Sequence of chain 1.A:
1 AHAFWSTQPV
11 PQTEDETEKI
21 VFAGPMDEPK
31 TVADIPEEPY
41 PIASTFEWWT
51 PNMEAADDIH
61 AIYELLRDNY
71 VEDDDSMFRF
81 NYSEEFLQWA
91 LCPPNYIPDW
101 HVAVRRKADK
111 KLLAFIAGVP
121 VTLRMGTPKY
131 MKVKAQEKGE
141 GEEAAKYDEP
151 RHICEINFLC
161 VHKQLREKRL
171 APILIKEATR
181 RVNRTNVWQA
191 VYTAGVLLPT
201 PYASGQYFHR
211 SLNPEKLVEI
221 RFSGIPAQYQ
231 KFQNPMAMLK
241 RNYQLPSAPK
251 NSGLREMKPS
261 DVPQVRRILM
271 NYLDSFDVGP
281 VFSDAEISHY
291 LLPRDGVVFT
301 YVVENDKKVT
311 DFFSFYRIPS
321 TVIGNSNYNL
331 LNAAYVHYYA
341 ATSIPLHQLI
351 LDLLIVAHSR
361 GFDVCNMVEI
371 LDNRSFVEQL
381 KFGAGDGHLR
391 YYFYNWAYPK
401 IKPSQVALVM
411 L

Binding-site contacts:
Ligand atom C12 contacts residue TYR207 of chain 1.A at 3.7 Å (hydrophobic).
Ligand atom C11 contacts residue TYR207 of chain 1.A at 3.5 Å (hydrophobic).
Ligand atom C9 contacts residue TYR335 of chain 1.A at 3.7 Å (hydrophobic).
Ligand atom F contacts residue GLU72 of chain 1.A at 3.6 Å.
Ligand atom CL contacts residue ASN366 of chain 1.A at 3.4 Å.
Ligand atom O1 contacts residue TYR316 of chain 1.A at 2.7 Å (h-bond).
Ligand atom C25 contacts residue VAL71 of chain 1.A at 3.7 Å (hydrophobic).
Ligand atom O1 contacts residue LEU411 of chain 1.A at 2.8 Å (h-bond).
Ligand atom F contacts residue ARG79 of chain 1.A at 3.5 Å.
Ligand atom O1 contacts residue ILE318 of chain 1.A at 3.4 Å.
Ligand atom C27 contacts residue TYR207 of chain 1.A at 3.5 Å (hydrophobic).
Ligand atom N contacts residue ASN157 of chain 1.A at 3.0 Å (h-bond).
Ligand atom C3 contacts residue LEU411 of chain 1.A at 3.6 Å (hydrophobic).
Ligand atom C2 contacts residue THR193 of chain 1.A at 3.5 Å.
Ligand atom C18 contacts residue PHE80 of chain 1.A at 3.4 Å (hydrophobic).
Ligand atom O contacts residue LEU389 of chain 1.A at 3.2 Å.
Ligand atom F contacts residue PHE80 of chain 1.A at 3.5 Å.
Ligand atom F contacts residue PHE78 of chain 1.A at 3.3 Å.
Ligand atom O2 contacts residue ASN366 of chain 1.A at 3.2 Å (h-bond).
Ligand atom C1 contacts residue THR193 of chain 1.A at 3.4 Å.
Ligand atom C10 contacts residue MET367 of chain 1.A at 3.6 Å (hydrophobic).
Ligand atom N contacts residue MYA1 of chain 1.D at 3.6 Å.
Ligand atom N contacts residue THR193 of chain 1.A at 2.9 Å (h-bond).
Ligand atom F contacts residue ASP73 of chain 1.A at 3.4 Å.
Ligand atom C19 contacts residue PHE80 of chain 1.A at 3.4 Å (hydrophobic).
Ligand atom CL contacts residue TYR207 of chain 1.A at 3.6 Å.
Ligand atom C5 contacts residue LEU411 of chain 1.A at 3.5 Å (hydrophobic).
Ligand atom O contacts residue THR193 of chain 1.A at 2.7 Å (h-bond).
Ligand atom C17 contacts residue SER320 of chain 1.A at 3.2 Å.
Ligand atom C19 contacts residue ASP73 of chain 1.A at 3.5 Å.
Ligand atom C contacts residue THR193 of chain 1.A at 3.1 Å.
Ligand atom C28 contacts residue LEU389 of chain 1.A at 3.6 Å (hydrophobic).
Ligand atom C25 contacts residue PHE80 of chain 1.A at 3.5 Å (hydrophobic).
Ligand atom CL contacts residue HIS209 of chain 1.A at 3.0 Å.
Ligand atom N1 contacts residue MET410 of chain 1.A at 3.7 Å.
Ligand atom O2 contacts residue TYR335 of chain 1.A at 2.8 Å (h-bond).
Ligand atom C1 contacts residue LEU411 of chain 1.A at 3.5 Å (hydrophobic).
Ligand atom F contacts residue VAL71 of chain 1.A at 3.4 Å.
Ligand atom C5 contacts residue ILE318 of chain 1.A at 3.4 Å (hydrophobic).
Ligand atom C5 contacts residue TYR82 of chain 1.A at 3.6 Å (hydrophobic).

A protein and the small-molecule ligand that binds it are described below.
Small molecule (SMILES): N[C@@H](CC(=O)N1C[C@H](CO)[C@@H](c2ccc(Cl)c(NC(=O)Cc3ccc(F)cc3)c2)C1)Cc1ccc(Cl)cc1